The protein below binds the small molecule below.
Small molecule (SMILES): CC(=O)N[C@@H]1[C@@H](O)[C@H](O)[C@@H](CO)O[C@H]1O

Sequence of chain 1.C:
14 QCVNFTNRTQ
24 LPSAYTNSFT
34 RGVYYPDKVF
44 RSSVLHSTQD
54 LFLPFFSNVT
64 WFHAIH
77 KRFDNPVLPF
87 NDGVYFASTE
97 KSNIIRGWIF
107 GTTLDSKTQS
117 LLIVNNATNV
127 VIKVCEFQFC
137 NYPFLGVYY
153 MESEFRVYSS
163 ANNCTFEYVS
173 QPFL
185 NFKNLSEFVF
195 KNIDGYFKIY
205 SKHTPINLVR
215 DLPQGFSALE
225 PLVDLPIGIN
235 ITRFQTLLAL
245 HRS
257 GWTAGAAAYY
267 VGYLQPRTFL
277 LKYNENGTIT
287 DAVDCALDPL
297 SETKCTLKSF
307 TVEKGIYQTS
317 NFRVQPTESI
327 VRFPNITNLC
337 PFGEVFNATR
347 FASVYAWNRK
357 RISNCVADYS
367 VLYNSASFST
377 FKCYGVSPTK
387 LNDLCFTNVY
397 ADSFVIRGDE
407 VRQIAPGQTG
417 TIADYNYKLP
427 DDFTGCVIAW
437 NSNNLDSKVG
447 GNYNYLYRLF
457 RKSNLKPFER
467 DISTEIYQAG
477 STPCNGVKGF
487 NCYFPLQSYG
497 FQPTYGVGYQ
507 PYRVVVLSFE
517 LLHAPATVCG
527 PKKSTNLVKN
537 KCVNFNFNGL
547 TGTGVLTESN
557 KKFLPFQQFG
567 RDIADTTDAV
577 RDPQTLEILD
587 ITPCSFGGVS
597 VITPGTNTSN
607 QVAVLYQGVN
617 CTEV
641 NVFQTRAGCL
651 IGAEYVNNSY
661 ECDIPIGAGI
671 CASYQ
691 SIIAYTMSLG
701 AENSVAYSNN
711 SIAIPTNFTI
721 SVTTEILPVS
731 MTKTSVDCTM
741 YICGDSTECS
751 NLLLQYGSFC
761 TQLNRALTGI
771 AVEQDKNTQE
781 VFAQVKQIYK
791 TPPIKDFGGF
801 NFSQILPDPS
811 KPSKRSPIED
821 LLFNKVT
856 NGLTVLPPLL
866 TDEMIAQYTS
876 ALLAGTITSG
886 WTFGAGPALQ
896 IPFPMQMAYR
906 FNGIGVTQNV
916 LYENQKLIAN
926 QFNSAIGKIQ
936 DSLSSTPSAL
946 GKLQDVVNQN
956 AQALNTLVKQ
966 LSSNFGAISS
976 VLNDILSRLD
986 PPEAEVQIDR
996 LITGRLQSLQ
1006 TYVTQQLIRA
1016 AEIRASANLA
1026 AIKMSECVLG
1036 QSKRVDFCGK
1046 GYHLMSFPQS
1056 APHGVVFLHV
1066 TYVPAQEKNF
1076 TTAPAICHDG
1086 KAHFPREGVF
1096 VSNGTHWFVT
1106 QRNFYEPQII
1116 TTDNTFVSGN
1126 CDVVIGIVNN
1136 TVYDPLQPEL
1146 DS

Binding-site contacts:
Ligand atom C2 contacts residue ASN709 of chain 1.C at 2.4 Å.
Ligand atom O7 contacts residue ASN709 of chain 1.C at 3.2 Å (h-bond).
Ligand atom C7 contacts residue GLY1131 of chain 1.C at 4.0 Å.
Ligand atom C8 contacts residue GLY1131 of chain 1.C at 3.7 Å.
Ligand atom C8 contacts residue PRO1079 of chain 1.C at 4.3 Å (hydrophobic).
Ligand atom C7 contacts residue ASN709 of chain 1.C at 3.2 Å.
Ligand atom C3 contacts residue ASN709 of chain 1.C at 3.8 Å.
Ligand atom O5 contacts residue ASN709 of chain 1.C at 2.4 Å (h-bond).
Ligand atom C8 contacts residue ILE1130 of chain 1.C at 4.0 Å (hydrophobic).
Ligand atom C7 contacts residue ILE1130 of chain 1.C at 4.4 Å (hydrophobic).
Ligand atom O7 contacts residue ILE1130 of chain 1.C at 4.1 Å.
Ligand atom N2 contacts residue GLY1131 of chain 1.C at 4.3 Å.
Ligand atom C1 contacts residue ASN709 of chain 1.C at 1.4 Å.
Ligand atom N2 contacts residue ASN709 of chain 1.C at 2.8 Å (h-bond).
Ligand atom C5 contacts residue ASN709 of chain 1.C at 3.7 Å.
Ligand atom C4 contacts residue ASN709 of chain 1.C at 4.2 Å.
Ligand atom C8 contacts residue ASN709 of chain 1.C at 3.5 Å.
Ligand atom O3 contacts residue GLY1131 of chain 1.C at 4.2 Å.